The small molecule below binds the protein below.
Small molecule (SMILES): C=C1/C(=C\C=C2/CCC[C@]3(C)[C@@H]([C@H](C)CCCC(C)(C)O)CC[C@@H]23)C[C@@H](O)C[C@@H]1O

Binding-site contacts:
Ligand atom C23 contacts residue HIS241 of chain 1.A at 4.0 Å.
Ligand atom C26 contacts residue HIS149 of chain 1.A at 3.7 Å.
Ligand atom O3 contacts residue HIS149 of chain 1.A at 2.7 Å (h-bond).
Ligand atom O1 contacts residue SER81 of chain 1.A at 2.7 Å (h-bond).
Ligand atom C3 contacts residue TYR38 of chain 1.A at 3.4 Å (hydrophobic).
Ligand atom O3 contacts residue TYR245 of chain 1.A at 3.9 Å.
Ligand atom C6 contacts residue SER119 of chain 1.A at 3.5 Å.
Ligand atom C25 contacts residue HIS241 of chain 1.A at 3.8 Å.
Ligand atom C27 contacts residue TYR245 of chain 1.A at 4.0 Å (hydrophobic).
Ligand atom C26 contacts residue LEU71 of chain 1.A at 3.5 Å (hydrophobic).
Ligand atom C7 contacts residue SER119 of chain 1.A at 3.3 Å.
Ligand atom C4 contacts residue TYR42 of chain 1.A at 3.7 Å (hydrophobic).
Ligand atom C19 contacts residue ILE115 of chain 1.A at 3.6 Å (hydrophobic).
Ligand atom C10 contacts residue SER81 of chain 1.A at 4.0 Å.
Ligand atom C24 contacts residue VAL78 of chain 1.A at 3.8 Å (hydrophobic).
Ligand atom C21 contacts residue LEU153 of chain 1.A at 3.6 Å (hydrophobic).
Ligand atom O2 contacts residue TYR38 of chain 1.A at 2.7 Å (h-bond).
Ligand atom C3 contacts residue TYR42 of chain 1.A at 3.5 Å (hydrophobic).
Ligand atom C1 contacts residue SER81 of chain 1.A at 3.8 Å.
Ligand atom C1 contacts residue ARG118 of chain 1.A at 3.8 Å.
Ligand atom O2 contacts residue SER119 of chain 1.A at 3.4 Å.
Ligand atom C4 contacts residue SER122 of chain 1.A at 3.6 Å.
Ligand atom C12 contacts residue VAL144 of chain 1.A at 3.6 Å (hydrophobic).
Ligand atom C15 contacts residue ILE115 of chain 1.A at 3.9 Å (hydrophobic).
Ligand atom O2 contacts residue SER122 of chain 1.A at 2.7 Å (h-bond).
Ligand atom O2 contacts residue ARG118 of chain 1.A at 4.0 Å.
Ligand atom C5 contacts residue SER119 of chain 1.A at 3.8 Å.
Ligand atom C11 contacts residue TYR139 of chain 1.A at 3.9 Å (hydrophobic).
Ligand atom C25 contacts residue HIS149 of chain 1.A at 3.7 Å.
Ligand atom O2 contacts residue TYR42 of chain 1.A at 3.9 Å.
Ligand atom C19 contacts residue LEU77 of chain 1.A at 3.7 Å (hydrophobic).
Ligand atom C23 contacts residue HIS149 of chain 1.A at 3.6 Å.
Ligand atom O1 contacts residue ARG118 of chain 1.A at 2.9 Å (salt-bridge).
Ligand atom C2 contacts residue ARG118 of chain 1.A at 4.0 Å.
Ligand atom C19 contacts residue SER81 of chain 1.A at 3.4 Å.
Ligand atom O3 contacts residue HIS241 of chain 1.A at 2.8 Å (h-bond).
Ligand atom C18 contacts residue VAL78 of chain 1.A at 3.9 Å (hydrophobic).
Ligand atom C24 contacts residue HIS241 of chain 1.A at 3.9 Å.
Ligand atom C2 contacts residue TYR38 of chain 1.A at 3.9 Å (hydrophobic).
Ligand atom C3 contacts residue SER122 of chain 1.A at 3.6 Å.

Sequence of chain 1.A:
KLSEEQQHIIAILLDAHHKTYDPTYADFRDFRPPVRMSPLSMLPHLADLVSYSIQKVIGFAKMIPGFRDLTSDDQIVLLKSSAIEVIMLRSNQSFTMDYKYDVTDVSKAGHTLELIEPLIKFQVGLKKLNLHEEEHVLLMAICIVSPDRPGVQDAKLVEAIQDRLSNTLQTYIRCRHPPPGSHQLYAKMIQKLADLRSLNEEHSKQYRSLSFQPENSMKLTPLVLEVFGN